Binding-site contacts:
Ligand atom C5 contacts residue SER329 of chain 1.A at 3.9 Å.
Ligand atom C25 contacts residue MET338 of chain 1.A at 4.4 Å (hydrophobic).
Ligand atom C6 contacts residue LEU490 of chain 1.A at 4.0 Å (hydrophobic).
Ligand atom C15 contacts residue TRP496 of chain 1.A at 4.2 Å (hydrophobic).
Ligand atom C4 contacts residue SER329 of chain 1.A at 4.0 Å.
Ligand atom C18 contacts residue CLR1 of chain 1.K at 3.5 Å.
Ligand atom C16 contacts residue ILE500 of chain 1.A at 4.3 Å (hydrophobic).
Ligand atom C7 contacts residue TRP496 of chain 1.A at 4.5 Å (hydrophobic).
Ligand atom C6 contacts residue SER329 of chain 1.A at 3.9 Å.
Ligand atom C8 contacts residue CLR1 of chain 1.K at 4.3 Å.
Ligand atom C27 contacts residue MET338 of chain 1.A at 3.7 Å (hydrophobic).
Ligand atom C27 contacts residue CLR1 of chain 1.K at 4.5 Å.
Ligand atom C19 contacts residue CLR1 of chain 1.K at 3.5 Å.
Ligand atom C7 contacts residue LEU490 of chain 1.A at 4.5 Å (hydrophobic).
Ligand atom C20 contacts residue CLR1 of chain 1.K at 3.8 Å.
Ligand atom C22 contacts residue CLR1 of chain 1.K at 4.2 Å.
Ligand atom C24 contacts residue ILE503 of chain 1.A at 4.4 Å (hydrophobic).

This protein binds this small molecule.
Small molecule (SMILES): CC(C)CCC[C@@H](C)[C@H]1CC[C@H]2[C@@H]3CC=C4C[C@@H](O)CC[C@]4(C)[C@H]3CC[C@]12C

Sequence of chain 1.A:
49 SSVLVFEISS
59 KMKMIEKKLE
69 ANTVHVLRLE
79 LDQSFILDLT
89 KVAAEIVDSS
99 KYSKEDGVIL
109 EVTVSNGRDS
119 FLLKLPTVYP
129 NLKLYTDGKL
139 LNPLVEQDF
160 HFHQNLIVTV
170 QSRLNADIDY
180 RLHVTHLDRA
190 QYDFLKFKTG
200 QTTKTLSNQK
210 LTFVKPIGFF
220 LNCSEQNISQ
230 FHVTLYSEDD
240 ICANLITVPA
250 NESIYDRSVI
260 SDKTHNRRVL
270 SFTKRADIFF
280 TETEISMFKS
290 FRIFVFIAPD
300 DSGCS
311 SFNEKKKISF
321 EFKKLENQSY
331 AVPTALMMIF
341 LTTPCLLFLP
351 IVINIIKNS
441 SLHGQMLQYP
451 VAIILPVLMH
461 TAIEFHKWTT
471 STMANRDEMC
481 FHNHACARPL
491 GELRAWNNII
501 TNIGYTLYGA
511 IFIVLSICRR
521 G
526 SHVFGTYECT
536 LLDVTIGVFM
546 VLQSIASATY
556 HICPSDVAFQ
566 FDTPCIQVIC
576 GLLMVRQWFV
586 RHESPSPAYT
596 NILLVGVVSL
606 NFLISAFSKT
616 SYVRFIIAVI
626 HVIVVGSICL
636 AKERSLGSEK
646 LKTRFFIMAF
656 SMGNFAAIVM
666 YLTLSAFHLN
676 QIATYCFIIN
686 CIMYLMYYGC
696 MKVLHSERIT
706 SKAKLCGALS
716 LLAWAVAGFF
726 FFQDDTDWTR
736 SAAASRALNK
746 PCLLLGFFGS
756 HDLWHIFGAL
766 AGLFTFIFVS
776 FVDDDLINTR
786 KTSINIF